This protein binds this small molecule.
Small molecule (SMILES): C=CC1=C(C)/C(=C/c2[nH]c(/C=C3\N=C(/C=C4\NC(=O)C(C)=C4C=C)C(C)=C3CCC(=O)O)c(CCC(=O)O)c2C)NC1=O

Sequence of chain 1.M:
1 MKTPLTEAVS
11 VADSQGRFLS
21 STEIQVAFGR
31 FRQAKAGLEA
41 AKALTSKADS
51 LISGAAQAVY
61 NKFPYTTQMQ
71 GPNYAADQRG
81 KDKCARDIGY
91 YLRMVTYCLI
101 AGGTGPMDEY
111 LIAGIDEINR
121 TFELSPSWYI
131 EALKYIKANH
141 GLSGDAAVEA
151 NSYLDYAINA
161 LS

Binding-site contacts:
Ligand atom OC contacts residue GLY151 of chain 1.N at 2.3 Å (h-bond).
Ligand atom NC contacts residue THR149 of chain 1.N at 3.5 Å (h-bond).
Ligand atom C2B contacts residue VAL148 of chain 1.W at 3.4 Å (hydrophobic).
Ligand atom C1C contacts residue CYS153 of chain 1.N at 2.8 Å (hydrophobic).
Ligand atom CMD contacts residue PRO150 of chain 1.N at 3.6 Å (hydrophobic).
Ligand atom OB contacts residue PHE28 of chain 1.M at 3.0 Å.
Ligand atom CGA contacts residue THR149 of chain 1.N at 3.6 Å.
Ligand atom ND contacts residue ASP39 of chain 1.N at 2.7 Å (salt-bridge).
Ligand atom CAC contacts residue CYS153 of chain 1.N at 2.3 Å (hydrophobic).
Ligand atom O2D contacts residue ASN35 of chain 1.N at 3.4 Å.
Ligand atom C4A contacts residue ASP39 of chain 1.N at 3.5 Å.
Ligand atom C4B contacts residue PHE28 of chain 1.M at 3.4 Å (hydrophobic).
Ligand atom C2A contacts residue ASN35 of chain 1.N at 3.3 Å.
Ligand atom CMA contacts residue ASP145 of chain 1.W at 3.4 Å.
Ligand atom CAA contacts residue ASN35 of chain 1.N at 2.9 Å.
Ligand atom CMD contacts residue THR149 of chain 1.N at 3.2 Å.
Ligand atom O1A contacts residue THR149 of chain 1.N at 2.5 Å (h-bond).
Ligand atom OC contacts residue CYS153 of chain 1.N at 3.3 Å (h-bond).
Ligand atom OB contacts residue GLN33 of chain 1.W at 3.1 Å (h-bond).
Ligand atom C2C contacts residue CYS153 of chain 1.N at 2.9 Å (hydrophobic).
Ligand atom CMB contacts residue VAL148 of chain 1.W at 3.0 Å (hydrophobic).
Ligand atom CHB contacts residue ASP39 of chain 1.N at 2.9 Å.
Ligand atom NC contacts residue CYS153 of chain 1.N at 3.2 Å (h-bond).
Ligand atom NB contacts residue PHE28 of chain 1.M at 3.3 Å.
Ligand atom C1D contacts residue ASP39 of chain 1.N at 3.5 Å.
Ligand atom CMB contacts residue ASP39 of chain 1.N at 3.1 Å.
Ligand atom C1A contacts residue ASN35 of chain 1.N at 3.5 Å.
Ligand atom CHD contacts residue ASP39 of chain 1.N at 3.4 Å.
Ligand atom CBC contacts residue CYS153 of chain 1.N at 3.2 Å (hydrophobic).
Ligand atom CMD contacts residue GLY151 of chain 1.N at 3.2 Å.
Ligand atom CMB contacts residue ASN42 of chain 1.N at 3.5 Å.
Ligand atom NA contacts residue ASP39 of chain 1.N at 2.6 Å (salt-bridge).
Ligand atom C1C contacts residue GLY151 of chain 1.N at 3.5 Å.
Ligand atom CBC contacts residue LYS36 of chain 1.N at 3.5 Å.
Ligand atom C3C contacts residue CYS153 of chain 1.N at 3.1 Å (hydrophobic).
Ligand atom C4C contacts residue ILE148 of chain 1.N at 3.6 Å (hydrophobic).
Ligand atom CHD contacts residue ILE148 of chain 1.N at 3.1 Å (hydrophobic).
Ligand atom C2D contacts residue THR149 of chain 1.N at 3.3 Å.
Ligand atom C4C contacts residue CYS153 of chain 1.N at 3.4 Å (hydrophobic).
Ligand atom NB contacts residue ASP145 of chain 1.W at 3.2 Å (salt-bridge).

Sequence of chain 1.W:
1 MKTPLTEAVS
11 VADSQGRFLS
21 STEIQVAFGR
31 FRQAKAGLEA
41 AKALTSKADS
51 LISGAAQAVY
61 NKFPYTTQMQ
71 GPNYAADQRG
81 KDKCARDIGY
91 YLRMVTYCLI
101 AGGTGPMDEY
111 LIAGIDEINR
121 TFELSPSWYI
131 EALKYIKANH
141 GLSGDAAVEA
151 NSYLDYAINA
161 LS

Sequence of chain 1.N:
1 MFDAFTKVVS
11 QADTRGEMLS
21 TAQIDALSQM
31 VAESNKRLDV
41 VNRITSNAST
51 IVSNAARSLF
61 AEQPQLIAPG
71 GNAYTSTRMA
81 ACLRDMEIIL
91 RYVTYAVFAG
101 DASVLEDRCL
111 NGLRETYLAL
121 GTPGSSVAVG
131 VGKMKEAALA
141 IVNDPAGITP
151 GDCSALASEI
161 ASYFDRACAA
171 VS